Sequence of chain 1.B:
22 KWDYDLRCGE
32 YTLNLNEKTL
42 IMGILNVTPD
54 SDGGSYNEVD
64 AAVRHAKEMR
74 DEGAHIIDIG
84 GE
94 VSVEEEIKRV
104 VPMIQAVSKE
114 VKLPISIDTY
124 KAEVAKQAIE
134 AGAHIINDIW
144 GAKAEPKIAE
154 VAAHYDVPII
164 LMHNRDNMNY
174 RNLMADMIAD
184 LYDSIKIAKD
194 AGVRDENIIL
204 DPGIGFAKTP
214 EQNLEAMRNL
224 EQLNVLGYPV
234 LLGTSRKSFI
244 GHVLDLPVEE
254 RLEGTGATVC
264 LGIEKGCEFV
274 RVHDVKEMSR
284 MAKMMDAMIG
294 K

Binding-site contacts:
Ligand atom C11 contacts residue ASP121 of chain 1.B at 3.5 Å.
Ligand atom C20 contacts residue PHE209 of chain 1.B at 3.9 Å (hydrophobic).
Ligand atom O24 contacts residue ARG274 of chain 1.B at 3.4 Å (salt-bridge).
Ligand atom C21 contacts residue PHE209 of chain 1.B at 3.5 Å (hydrophobic).
Ligand atom C13 contacts residue ASP121 of chain 1.B at 3.4 Å.
Ligand atom C12 contacts residue ILE142 of chain 1.B at 3.5 Å (hydrophobic).
Ligand atom C13 contacts residue ARG274 of chain 1.B at 3.7 Å.
Ligand atom O14 contacts residue ASP121 of chain 1.B at 3.9 Å.
Ligand atom N1 contacts residue ARG274 of chain 1.B at 3.9 Å.
Ligand atom N2 contacts residue MET165 of chain 1.B at 3.5 Å (h-bond).
Ligand atom N7 contacts residue ASP204 of chain 1.B at 2.9 Å (salt-bridge).
Ligand atom N9 contacts residue LYS240 of chain 1.B at 3.0 Å (salt-bridge).
Ligand atom C11 contacts residue ARG274 of chain 1.B at 3.6 Å.
Ligand atom C17 contacts residue ILE142 of chain 1.B at 3.5 Å (hydrophobic).
Ligand atom C11 contacts residue ILE142 of chain 1.B at 3.4 Å (hydrophobic).
Ligand atom C1 contacts residue ASN140 of chain 1.B at 3.6 Å.
Ligand atom C2 contacts residue ASP204 of chain 1.B at 3.6 Å.
Ligand atom N9 contacts residue ARG274 of chain 1.B at 3.5 Å (salt-bridge).
Ligand atom C5 contacts residue PHE209 of chain 1.B at 3.8 Å (hydrophobic).
Ligand atom N9 contacts residue PHE209 of chain 1.B at 3.5 Å.
Ligand atom N1 contacts residue ASN140 of chain 1.B at 3.4 Å (h-bond).
Ligand atom C16 contacts residue ILE142 of chain 1.B at 3.8 Å (hydrophobic).
Ligand atom C12 contacts residue ASP121 of chain 1.B at 3.2 Å.
Ligand atom C4 contacts residue ARG274 of chain 1.B at 3.6 Å.
Ligand atom N7 contacts residue ASN140 of chain 1.B at 2.7 Å (h-bond).
Ligand atom N2 contacts residue ASP204 of chain 1.B at 2.6 Å (salt-bridge).
Ligand atom C1 contacts residue ASP204 of chain 1.B at 3.1 Å.
Ligand atom N10 contacts residue ARG274 of chain 1.B at 3.4 Å.
Ligand atom C19 contacts residue PHE209 of chain 1.B at 3.5 Å (hydrophobic).
Ligand atom O8 contacts residue GLY236 of chain 1.B at 3.1 Å (h-bond).
Ligand atom C1 contacts residue MET165 of chain 1.B at 3.6 Å (hydrophobic).
Ligand atom C11 contacts residue ASN140 of chain 1.B at 3.9 Å.
Ligand atom N1 contacts residue ILE142 of chain 1.B at 3.8 Å.
Ligand atom O8 contacts residue LYS240 of chain 1.B at 3.1 Å (salt-bridge).
Ligand atom C2 contacts residue MET165 of chain 1.B at 3.7 Å (hydrophobic).
Ligand atom C18 contacts residue PHE209 of chain 1.B at 3.5 Å (hydrophobic).
Ligand atom C5 contacts residue ARG274 of chain 1.B at 3.6 Å.
Ligand atom O24 contacts residue LYS240 of chain 1.B at 3.5 Å.
Ligand atom O24 contacts residue PHE209 of chain 1.B at 3.7 Å.
Ligand atom O23 contacts residue PHE209 of chain 1.B at 3.5 Å.

A protein and the small-molecule ligand that binds it are described below.
Small molecule (SMILES): Nc1nc(NCCCOc2ccc(C(=O)O)cc2)c(N=O)c(=O)[nH]1